A small-molecule ligand and the protein it binds are described below.
Small molecule (SMILES): Cc1nc(C)c(CN)[nH]1

Sequence of chain 1.A:
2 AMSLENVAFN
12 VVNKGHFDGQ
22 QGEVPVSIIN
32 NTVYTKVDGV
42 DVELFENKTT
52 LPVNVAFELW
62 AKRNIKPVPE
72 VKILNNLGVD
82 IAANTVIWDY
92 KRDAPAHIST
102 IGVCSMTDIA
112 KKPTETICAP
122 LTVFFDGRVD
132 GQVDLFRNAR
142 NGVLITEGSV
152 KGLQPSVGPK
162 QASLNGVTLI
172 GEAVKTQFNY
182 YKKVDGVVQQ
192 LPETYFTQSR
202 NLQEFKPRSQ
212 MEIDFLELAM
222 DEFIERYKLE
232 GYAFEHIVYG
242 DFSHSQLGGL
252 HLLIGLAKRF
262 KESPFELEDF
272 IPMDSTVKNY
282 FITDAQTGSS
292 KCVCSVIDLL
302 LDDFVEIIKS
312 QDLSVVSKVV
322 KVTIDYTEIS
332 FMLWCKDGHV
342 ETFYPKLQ

Binding-site contacts:
Ligand atom C01 contacts residue LEU45 of chain 1.A at 3.5 Å (hydrophobic).
Ligand atom N05 contacts residue LYS49 of chain 1.A at 4.1 Å.
Ligand atom C04 contacts residue ASP94 of chain 1.A at 3.2 Å.
Ligand atom C08 contacts residue TRP61 of chain 1.A at 3.2 Å (hydrophobic).
Ligand atom N06 contacts residue TRP89 of chain 1.A at 4.4 Å.
Ligand atom C01 contacts residue GLU47 of chain 1.A at 4.5 Å.
Ligand atom C02 contacts residue PHE46 of chain 1.A at 3.9 Å (hydrophobic).
Ligand atom N05 contacts residue GLU47 of chain 1.A at 2.9 Å (salt-bridge).
Ligand atom N09 contacts residue ASP94 of chain 1.A at 4.4 Å.
Ligand atom C03 contacts residue ASP94 of chain 1.A at 3.5 Å.
Ligand atom C08 contacts residue ASP94 of chain 1.A at 3.4 Å.
Ligand atom C03 contacts residue PHE46 of chain 1.A at 3.9 Å (hydrophobic).
Ligand atom C08 contacts residue TYR91 of chain 1.A at 3.6 Å (hydrophobic).
Ligand atom C01 contacts residue TRP61 of chain 1.A at 3.8 Å (hydrophobic).
Ligand atom C07 contacts residue ASP94 of chain 1.A at 3.2 Å.
Ligand atom C04 contacts residue GLU47 of chain 1.A at 2.8 Å.
Ligand atom C03 contacts residue TRP61 of chain 1.A at 4.5 Å (hydrophobic).
Ligand atom C07 contacts residue TRP89 of chain 1.A at 4.4 Å (hydrophobic).
Ligand atom C04 contacts residue PHE46 of chain 1.A at 3.7 Å (hydrophobic).
Ligand atom C07 contacts residue TRP61 of chain 1.A at 3.2 Å (hydrophobic).
Ligand atom C01 contacts residue PHE46 of chain 1.A at 3.8 Å (hydrophobic).
Ligand atom C03 contacts residue GLU47 of chain 1.A at 4.3 Å.
Ligand atom N05 contacts residue ASP94 of chain 1.A at 2.8 Å (salt-bridge).
Ligand atom N06 contacts residue ASP94 of chain 1.A at 2.4 Å (salt-bridge).
Ligand atom C02 contacts residue TRP61 of chain 1.A at 3.7 Å (hydrophobic).
Ligand atom C08 contacts residue TRP89 of chain 1.A at 3.8 Å (hydrophobic).
Ligand atom N09 contacts residue TRP61 of chain 1.A at 3.0 Å (h-bond).
Ligand atom N06 contacts residue TRP61 of chain 1.A at 4.1 Å.